Binding-site contacts:
Ligand atom C2 contacts residue ASN53 of chain 1.B at 2.5 Å.
Ligand atom O5 contacts residue ASN53 of chain 1.B at 2.3 Å (h-bond).
Ligand atom C3 contacts residue ASN53 of chain 1.B at 3.8 Å.
Ligand atom C7 contacts residue LEU46 of chain 1.B at 4.4 Å (hydrophobic).
Ligand atom C8 contacts residue LEU46 of chain 1.B at 4.1 Å (hydrophobic).
Ligand atom C4 contacts residue ASN53 of chain 1.B at 4.2 Å.
Ligand atom C5 contacts residue ASN53 of chain 1.B at 3.7 Å.
Ligand atom C1 contacts residue ASN53 of chain 1.B at 1.4 Å.
Ligand atom C7 contacts residue ASN53 of chain 1.B at 3.3 Å.
Ligand atom O7 contacts residue ASN53 of chain 1.B at 3.2 Å (h-bond).
Ligand atom N2 contacts residue ASN53 of chain 1.B at 3.0 Å (h-bond).

Sequence of chain 1.B:
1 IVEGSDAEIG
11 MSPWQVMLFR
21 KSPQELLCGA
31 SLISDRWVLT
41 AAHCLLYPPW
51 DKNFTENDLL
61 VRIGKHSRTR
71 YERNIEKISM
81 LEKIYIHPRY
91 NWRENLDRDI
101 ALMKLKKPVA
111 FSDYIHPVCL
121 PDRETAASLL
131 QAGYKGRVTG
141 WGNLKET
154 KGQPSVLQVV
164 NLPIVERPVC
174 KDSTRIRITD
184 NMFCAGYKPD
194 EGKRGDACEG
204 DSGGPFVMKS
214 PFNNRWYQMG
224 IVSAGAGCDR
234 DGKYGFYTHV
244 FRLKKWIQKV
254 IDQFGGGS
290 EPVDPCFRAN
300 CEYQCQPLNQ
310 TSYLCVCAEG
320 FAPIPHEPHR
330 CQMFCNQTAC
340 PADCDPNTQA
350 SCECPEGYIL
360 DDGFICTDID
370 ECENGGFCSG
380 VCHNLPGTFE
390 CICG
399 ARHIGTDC

This protein binds this small molecule.
Small molecule (SMILES): CC(=O)N[C@@H]1[C@@H](O)[C@H](O)[C@@H](CO)O[C@H]1O